Sequence of chain 1.A:
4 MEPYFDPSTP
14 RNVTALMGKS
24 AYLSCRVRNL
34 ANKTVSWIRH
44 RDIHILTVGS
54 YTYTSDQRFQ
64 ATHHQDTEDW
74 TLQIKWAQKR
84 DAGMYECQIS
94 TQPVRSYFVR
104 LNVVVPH

Binding-site contacts:
Ligand atom C1 contacts residue ASN15 of chain 1.A at 1.4 Å.
Ligand atom C3 contacts residue ASN15 of chain 1.A at 3.8 Å.
Ligand atom O7 contacts residue ASN15 of chain 1.A at 3.8 Å.
Ligand atom C2 contacts residue ASN15 of chain 1.A at 2.4 Å.
Ligand atom C7 contacts residue ASN15 of chain 1.A at 3.6 Å.
Ligand atom C4 contacts residue ASN15 of chain 1.A at 4.2 Å.
Ligand atom C1 contacts residue ASN105 of chain 1.A at 3.5 Å.
Ligand atom C6 contacts residue THR17 of chain 1.A at 3.7 Å.
Ligand atom C5 contacts residue ASN15 of chain 1.A at 3.7 Å.
Ligand atom C5 contacts residue THR17 of chain 1.A at 4.2 Å.
Ligand atom O5 contacts residue THR17 of chain 1.A at 4.0 Å.
Ligand atom O5 contacts residue ASN15 of chain 1.A at 2.4 Å (h-bond).
Ligand atom C5 contacts residue ASN105 of chain 1.A at 3.8 Å.
Ligand atom O5 contacts residue ASN105 of chain 1.A at 3.5 Å (h-bond).
Ligand atom N2 contacts residue ASN15 of chain 1.A at 2.9 Å (h-bond).
Ligand atom O6 contacts residue THR17 of chain 1.A at 4.0 Å.
Ligand atom C6 contacts residue ASN105 of chain 1.A at 4.5 Å.

A protein and the small-molecule ligand that binds it are described below.
Small molecule (SMILES): CC(=O)N[C@@H]1[C@@H](O)[C@H](O)[C@@H](CO)O[C@H]1O